A small-molecule ligand and the protein it binds are described below.
Small molecule (SMILES): OC[C@H]1O[C@@H](O[C@@H]2[C@@H](O)[C@H](O)O[C@H](CO)[C@H]2O)[C@H](O)[C@@H](O)[C@@H]1O

Sequence of chain 1.D:
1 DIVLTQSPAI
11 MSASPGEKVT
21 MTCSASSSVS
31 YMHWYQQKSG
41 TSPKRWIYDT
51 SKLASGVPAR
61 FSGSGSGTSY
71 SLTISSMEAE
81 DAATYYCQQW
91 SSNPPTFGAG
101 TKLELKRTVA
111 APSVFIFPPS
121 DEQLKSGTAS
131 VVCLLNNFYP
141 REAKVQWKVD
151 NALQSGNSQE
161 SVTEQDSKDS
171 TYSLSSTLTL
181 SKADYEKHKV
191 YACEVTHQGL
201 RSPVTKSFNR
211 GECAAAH

Sequence of chain 1.C:
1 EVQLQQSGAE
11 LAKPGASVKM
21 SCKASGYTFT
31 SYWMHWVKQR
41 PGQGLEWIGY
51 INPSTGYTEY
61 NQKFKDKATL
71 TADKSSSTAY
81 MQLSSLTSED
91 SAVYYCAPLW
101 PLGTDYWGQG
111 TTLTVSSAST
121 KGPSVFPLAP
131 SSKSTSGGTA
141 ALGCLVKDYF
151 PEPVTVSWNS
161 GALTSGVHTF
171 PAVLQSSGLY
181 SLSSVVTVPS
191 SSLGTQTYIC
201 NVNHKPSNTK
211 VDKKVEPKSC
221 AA

Binding-site contacts:
Ligand atom O6 contacts residue ASP105 of chain 1.C at 2.8 Å (salt-bridge).
Ligand atom O4 contacts residue GLY103 of chain 1.C at 4.3 Å.
Ligand atom C4 contacts residue ASP105 of chain 1.C at 3.3 Å.
Ligand atom C6 contacts residue TYR48 of chain 1.D at 3.6 Å (hydrophobic).
Ligand atom C6 contacts residue ARG45 of chain 1.D at 3.8 Å.
Ligand atom C6 contacts residue LEU102 of chain 1.C at 3.6 Å (hydrophobic).
Ligand atom O6 contacts residue LEU102 of chain 1.C at 3.8 Å.
Ligand atom O4 contacts residue ALA54 of chain 1.D at 3.7 Å.
Ligand atom C2 contacts residue GLY103 of chain 1.C at 4.1 Å.
Ligand atom O3 contacts residue SER55 of chain 1.D at 3.2 Å (h-bond).
Ligand atom O5 contacts residue GLY103 of chain 1.C at 4.1 Å.
Ligand atom C4 contacts residue LEU102 of chain 1.C at 4.0 Å (hydrophobic).
Ligand atom O4 contacts residue ASP105 of chain 1.C at 2.4 Å (salt-bridge).
Ligand atom O3 contacts residue GLY103 of chain 1.C at 3.6 Å.
Ligand atom C4 contacts residue GLY103 of chain 1.C at 4.1 Å.
Ligand atom O4 contacts residue SER55 of chain 1.D at 3.1 Å (h-bond).
Ligand atom C3 contacts residue ASP105 of chain 1.C at 4.3 Å.
Ligand atom C6 contacts residue GLY103 of chain 1.C at 4.1 Å.
Ligand atom C2 contacts residue SER55 of chain 1.D at 4.5 Å.
Ligand atom O6 contacts residue ARG45 of chain 1.D at 3.6 Å.
Ligand atom C3 contacts residue GLY103 of chain 1.C at 4.2 Å.
Ligand atom C5 contacts residue LEU102 of chain 1.C at 4.4 Å (hydrophobic).
Ligand atom C5 contacts residue ASP105 of chain 1.C at 4.1 Å.
Ligand atom C6 contacts residue ASP105 of chain 1.C at 3.4 Å.
Ligand atom C1 contacts residue TYR48 of chain 1.D at 4.5 Å (hydrophobic).
Ligand atom O5 contacts residue TYR48 of chain 1.D at 4.1 Å.
Ligand atom O4 contacts residue LEU102 of chain 1.C at 3.5 Å.
Ligand atom O2 contacts residue SER55 of chain 1.D at 4.4 Å.
Ligand atom C5 contacts residue TYR48 of chain 1.D at 3.8 Å (hydrophobic).
Ligand atom O6 contacts residue GLY103 of chain 1.C at 2.9 Å (h-bond).
Ligand atom C4 contacts residue SER55 of chain 1.D at 4.1 Å.
Ligand atom O3 contacts residue ASP105 of chain 1.C at 4.1 Å.
Ligand atom C3 contacts residue SER55 of chain 1.D at 3.3 Å.
Ligand atom O6 contacts residue THR104 of chain 1.C at 4.2 Å.